Sequence of chain 1.B:
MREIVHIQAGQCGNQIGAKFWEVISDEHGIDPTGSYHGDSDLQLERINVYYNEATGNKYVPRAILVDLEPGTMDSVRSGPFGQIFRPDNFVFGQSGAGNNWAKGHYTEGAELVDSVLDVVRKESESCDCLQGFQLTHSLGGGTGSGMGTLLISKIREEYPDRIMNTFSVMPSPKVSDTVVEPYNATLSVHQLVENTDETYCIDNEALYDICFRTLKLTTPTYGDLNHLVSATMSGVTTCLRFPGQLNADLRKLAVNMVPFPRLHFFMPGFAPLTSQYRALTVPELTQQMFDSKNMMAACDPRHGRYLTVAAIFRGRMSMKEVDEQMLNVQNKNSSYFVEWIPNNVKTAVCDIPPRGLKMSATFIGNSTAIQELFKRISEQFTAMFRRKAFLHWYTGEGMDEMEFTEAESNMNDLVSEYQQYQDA

Binding-site contacts:
Ligand atom C13 contacts residue ALA314 of chain 1.B at 3.7 Å (hydrophobic).
Ligand atom C18 contacts residue LEU250 of chain 1.B at 3.4 Å (hydrophobic).
Ligand atom C12 contacts residue ALA352 of chain 1.B at 3.6 Å (hydrophobic).
Ligand atom C11 contacts residue LYS350 of chain 1.B at 3.5 Å.
Ligand atom C8 contacts residue LEU246 of chain 1.B at 3.6 Å (hydrophobic).
Ligand atom C2 contacts residue ALA314 of chain 1.B at 3.6 Å (hydrophobic).
Ligand atom C6 contacts residue GLU198 of chain 1.B at 3.8 Å.
Ligand atom C18 contacts residue THR237 of chain 1.B at 3.7 Å.
Ligand atom O1 contacts residue ALA314 of chain 1.B at 3.5 Å.
Ligand atom N2 contacts residue GLU198 of chain 1.B at 2.9 Å (salt-bridge).
Ligand atom C12 contacts residue THR351 of chain 1.B at 3.7 Å.
Ligand atom C16 contacts residue ASN165 of chain 1.B at 3.5 Å.
Ligand atom C7 contacts residue TYR200 of chain 1.B at 3.0 Å (hydrophobic).
Ligand atom C12 contacts residue LYS350 of chain 1.B at 3.6 Å.
Ligand atom N3 contacts residue TYR200 of chain 1.B at 3.1 Å (h-bond).
Ligand atom C7 contacts residue GLU198 of chain 1.B at 3.4 Å.
Ligand atom N1 contacts residue LEU253 of chain 1.B at 3.6 Å.
Ligand atom N3 contacts residue GLU198 of chain 1.B at 3.1 Å (salt-bridge).
Ligand atom C14 contacts residue VAL236 of chain 1.B at 3.5 Å (hydrophobic).
Ligand atom C11 contacts residue THR179 of chain 1.A at 3.5 Å.
Ligand atom C16 contacts residue PHE167 of chain 1.B at 3.7 Å (hydrophobic).
Ligand atom C4 contacts residue ILE368 of chain 1.B at 3.7 Å (hydrophobic).
Ligand atom C4 contacts residue CYS239 of chain 1.B at 3.8 Å (hydrophobic).
Ligand atom C9 contacts residue LEU246 of chain 1.B at 3.4 Å (hydrophobic).
Ligand atom C17 contacts residue GLN134 of chain 1.B at 3.0 Å.
Ligand atom C17 contacts residue TYR50 of chain 1.B at 3.8 Å (hydrophobic).
Ligand atom N1 contacts residue VAL236 of chain 1.B at 2.9 Å (h-bond).
Ligand atom C14 contacts residue TYR200 of chain 1.B at 3.4 Å (hydrophobic).
Ligand atom C1 contacts residue MET257 of chain 1.B at 3.5 Å (hydrophobic).
Ligand atom C7 contacts residue LEU253 of chain 1.B at 3.7 Å (hydrophobic).
Ligand atom C5 contacts residue ILE368 of chain 1.B at 3.7 Å (hydrophobic).
Ligand atom N1 contacts residue TYR200 of chain 1.B at 3.7 Å.
Ligand atom C18 contacts residue LEU240 of chain 1.B at 3.4 Å (hydrophobic).
Ligand atom C16 contacts residue GLN134 of chain 1.B at 3.6 Å.
Ligand atom N2 contacts residue TYR200 of chain 1.B at 3.1 Å (h-bond).
Ligand atom O2 contacts residue ASN165 of chain 1.B at 3.7 Å.
Ligand atom C8 contacts residue ALA314 of chain 1.B at 3.7 Å (hydrophobic).
Ligand atom C13 contacts residue ALA352 of chain 1.B at 3.7 Å (hydrophobic).
Ligand atom C10 contacts residue LEU246 of chain 1.B at 3.7 Å (hydrophobic).
Ligand atom O2 contacts residue PHE167 of chain 1.B at 3.7 Å.

This small molecule binds to this protein.
Small molecule (SMILES): c1ccc(Oc2ccc3nc(NCc4ccco4)[nH]c3c2)cc1

Sequence of chain 1.A:
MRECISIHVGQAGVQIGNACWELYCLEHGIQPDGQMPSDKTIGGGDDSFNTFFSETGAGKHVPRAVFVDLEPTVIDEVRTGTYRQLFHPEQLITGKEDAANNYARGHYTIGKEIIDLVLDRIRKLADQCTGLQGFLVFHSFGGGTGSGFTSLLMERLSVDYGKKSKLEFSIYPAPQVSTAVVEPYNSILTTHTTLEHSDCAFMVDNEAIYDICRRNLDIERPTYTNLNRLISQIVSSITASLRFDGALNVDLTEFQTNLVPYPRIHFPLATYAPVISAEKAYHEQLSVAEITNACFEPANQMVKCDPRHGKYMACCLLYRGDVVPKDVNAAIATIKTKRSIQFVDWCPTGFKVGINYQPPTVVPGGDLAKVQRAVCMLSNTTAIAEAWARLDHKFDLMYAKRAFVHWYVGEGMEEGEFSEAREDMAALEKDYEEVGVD